Sequence of chain 1.G:
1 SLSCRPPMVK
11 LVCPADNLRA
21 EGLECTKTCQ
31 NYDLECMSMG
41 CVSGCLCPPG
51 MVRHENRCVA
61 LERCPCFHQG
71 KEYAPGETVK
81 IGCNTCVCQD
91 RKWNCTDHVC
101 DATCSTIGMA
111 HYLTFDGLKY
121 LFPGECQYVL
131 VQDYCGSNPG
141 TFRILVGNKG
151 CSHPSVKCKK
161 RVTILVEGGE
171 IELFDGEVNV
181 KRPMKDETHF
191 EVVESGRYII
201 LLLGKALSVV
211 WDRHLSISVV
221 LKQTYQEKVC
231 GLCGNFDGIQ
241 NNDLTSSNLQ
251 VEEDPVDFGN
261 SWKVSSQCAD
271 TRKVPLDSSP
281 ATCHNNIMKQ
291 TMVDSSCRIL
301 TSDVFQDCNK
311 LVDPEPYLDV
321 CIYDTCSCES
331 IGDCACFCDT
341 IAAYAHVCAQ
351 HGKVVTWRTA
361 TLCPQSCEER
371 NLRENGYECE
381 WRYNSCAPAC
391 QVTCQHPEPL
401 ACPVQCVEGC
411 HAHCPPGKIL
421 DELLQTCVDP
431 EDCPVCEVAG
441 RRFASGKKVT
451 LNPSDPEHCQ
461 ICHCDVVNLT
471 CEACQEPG

A small-molecule ligand and the protein it binds are described below.
Small molecule (SMILES): CC(=O)N[C@@H]1[C@@H](O)[C@H](O)[C@@H](CO)O[C@H]1O

Sequence of chain 1.E:
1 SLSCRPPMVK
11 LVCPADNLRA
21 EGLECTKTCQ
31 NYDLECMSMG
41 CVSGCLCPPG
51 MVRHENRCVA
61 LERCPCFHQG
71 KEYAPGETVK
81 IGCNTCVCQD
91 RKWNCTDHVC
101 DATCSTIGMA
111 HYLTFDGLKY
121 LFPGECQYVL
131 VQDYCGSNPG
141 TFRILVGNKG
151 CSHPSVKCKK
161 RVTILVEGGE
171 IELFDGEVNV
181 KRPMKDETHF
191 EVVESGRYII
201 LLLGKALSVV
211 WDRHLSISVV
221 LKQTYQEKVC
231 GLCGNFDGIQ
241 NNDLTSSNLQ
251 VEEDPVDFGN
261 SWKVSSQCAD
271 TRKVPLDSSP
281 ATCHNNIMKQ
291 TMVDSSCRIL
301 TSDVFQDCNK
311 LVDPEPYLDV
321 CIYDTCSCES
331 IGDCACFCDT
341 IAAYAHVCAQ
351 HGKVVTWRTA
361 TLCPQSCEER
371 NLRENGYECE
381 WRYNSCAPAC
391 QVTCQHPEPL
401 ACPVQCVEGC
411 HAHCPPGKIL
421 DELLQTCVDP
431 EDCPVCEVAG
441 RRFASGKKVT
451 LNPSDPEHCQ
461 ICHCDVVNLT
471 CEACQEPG

Binding-site contacts:
Ligand atom O5 contacts residue ASN384 of chain 1.G at 2.3 Å (h-bond).
Ligand atom O6 contacts residue PRO388 of chain 1.G at 3.0 Å.
Ligand atom C5 contacts residue ASN384 of chain 1.G at 3.6 Å.
Ligand atom C8 contacts residue ASN384 of chain 1.G at 4.4 Å.
Ligand atom C6 contacts residue CYS386 of chain 1.G at 4.3 Å (hydrophobic).
Ligand atom O7 contacts residue HIS413 of chain 1.G at 3.8 Å.
Ligand atom C4 contacts residue ASN384 of chain 1.G at 4.2 Å.
Ligand atom O7 contacts residue ASN384 of chain 1.G at 3.1 Å (h-bond).
Ligand atom C7 contacts residue ASN384 of chain 1.G at 3.2 Å.
Ligand atom C2 contacts residue ASN384 of chain 1.G at 2.4 Å.
Ligand atom C1 contacts residue ASN384 of chain 1.G at 1.4 Å.
Ligand atom C3 contacts residue ASN384 of chain 1.G at 3.8 Å.
Ligand atom O5 contacts residue ALA387 of chain 1.G at 4.0 Å.
Ligand atom N2 contacts residue ASN384 of chain 1.G at 2.9 Å (h-bond).
Ligand atom C6 contacts residue PRO388 of chain 1.G at 4.0 Å (hydrophobic).
Ligand atom C6 contacts residue ASN384 of chain 1.G at 4.4 Å.
Ligand atom O6 contacts residue ALA387 of chain 1.G at 3.9 Å.
Ligand atom O3 contacts residue HIS413 of chain 1.G at 4.0 Å.
Ligand atom C8 contacts residue TYR377 of chain 1.E at 3.2 Å (hydrophobic).